Sequence of chain 1.A:
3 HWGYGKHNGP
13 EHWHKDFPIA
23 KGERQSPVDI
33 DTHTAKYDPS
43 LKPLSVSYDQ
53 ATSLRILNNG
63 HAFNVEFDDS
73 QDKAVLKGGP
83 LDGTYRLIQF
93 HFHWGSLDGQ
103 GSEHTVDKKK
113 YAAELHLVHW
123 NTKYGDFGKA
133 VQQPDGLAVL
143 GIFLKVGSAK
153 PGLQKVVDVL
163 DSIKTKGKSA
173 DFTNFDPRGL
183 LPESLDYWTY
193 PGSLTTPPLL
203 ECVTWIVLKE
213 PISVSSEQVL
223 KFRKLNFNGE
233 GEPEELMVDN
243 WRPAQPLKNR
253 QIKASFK

Binding-site contacts:
Ligand atom C3 contacts residue LEU139 of chain 1.A at 4.0 Å (hydrophobic).
Ligand atom O2 contacts residue LEU196 of chain 1.A at 3.3 Å.
Ligand atom C1 contacts residue LEU196 of chain 1.A at 4.1 Å (hydrophobic).
Ligand atom O2 contacts residue SER195 of chain 1.A at 4.1 Å.
Ligand atom C6 contacts residue THR198 of chain 1.A at 3.8 Å.
Ligand atom O2 contacts residue ZN1 of chain 1.B at 4.1 Å.
Ligand atom S1 contacts residue THR197 of chain 1.A at 4.0 Å.
Ligand atom C5 contacts residue GOL1 of chain 1.G at 3.5 Å.
Ligand atom C4 contacts residue LEU196 of chain 1.A at 4.1 Å (hydrophobic).
Ligand atom S1 contacts residue HIS93 of chain 1.A at 4.0 Å.
Ligand atom N1 contacts residue HIS93 of chain 1.A at 3.2 Å (h-bond).
Ligand atom O1 contacts residue ZN1 of chain 1.B at 3.0 Å.
Ligand atom O1 contacts residue HIS93 of chain 1.A at 3.5 Å.
Ligand atom O1 contacts residue HIS118 of chain 1.A at 3.2 Å (h-bond).
Ligand atom C3 contacts residue LEU196 of chain 1.A at 3.7 Å (hydrophobic).
Ligand atom C4 contacts residue PHE129 of chain 1.A at 3.9 Å (hydrophobic).
Ligand atom O2 contacts residue THR197 of chain 1.A at 2.9 Å (h-bond).
Ligand atom N1 contacts residue THR197 of chain 1.A at 3.1 Å (h-bond).
Ligand atom O3 contacts residue HIS95 of chain 1.A at 3.9 Å.
Ligand atom C2 contacts residue LEU196 of chain 1.A at 3.7 Å (hydrophobic).
Ligand atom N1 contacts residue HIS118 of chain 1.A at 3.5 Å (h-bond).
Ligand atom N1 contacts residue THR198 of chain 1.A at 4.1 Å.
Ligand atom C5 contacts residue GLN91 of chain 1.A at 3.9 Å.
Ligand atom S1 contacts residue HIS118 of chain 1.A at 3.9 Å.
Ligand atom C6 contacts residue GOL1 of chain 1.G at 3.9 Å.
Ligand atom S1 contacts residue ZN1 of chain 1.B at 3.1 Å.
Ligand atom C1 contacts residue HIS93 of chain 1.A at 4.0 Å.
Ligand atom O3 contacts residue ZN1 of chain 1.B at 3.1 Å.
Ligand atom N1 contacts residue HIS95 of chain 1.A at 3.4 Å (h-bond).
Ligand atom N1 contacts residue ZN1 of chain 1.B at 2.0 Å.
Ligand atom C3 contacts residue PHE129 of chain 1.A at 4.2 Å (hydrophobic).
Ligand atom O1 contacts residue VAL120 of chain 1.A at 4.0 Å.
Ligand atom O3 contacts residue THR198 of chain 1.A at 2.9 Å (h-bond).
Ligand atom O1 contacts residue VAL141 of chain 1.A at 3.7 Å.
Ligand atom C6 contacts residue HIS93 of chain 1.A at 3.8 Å.
Ligand atom C2 contacts residue VAL120 of chain 1.A at 4.0 Å (hydrophobic).
Ligand atom O2 contacts residue TRP207 of chain 1.A at 3.6 Å.
Ligand atom O3 contacts residue THR197 of chain 1.A at 2.6 Å (h-bond).
Ligand atom O1 contacts residue TRP207 of chain 1.A at 3.8 Å.
Ligand atom C3 contacts residue VAL120 of chain 1.A at 3.6 Å (hydrophobic).

This protein binds this small molecule.
Small molecule (SMILES): O=S(=O)(NO)c1ccccc1